Sequence of chain 1.A:
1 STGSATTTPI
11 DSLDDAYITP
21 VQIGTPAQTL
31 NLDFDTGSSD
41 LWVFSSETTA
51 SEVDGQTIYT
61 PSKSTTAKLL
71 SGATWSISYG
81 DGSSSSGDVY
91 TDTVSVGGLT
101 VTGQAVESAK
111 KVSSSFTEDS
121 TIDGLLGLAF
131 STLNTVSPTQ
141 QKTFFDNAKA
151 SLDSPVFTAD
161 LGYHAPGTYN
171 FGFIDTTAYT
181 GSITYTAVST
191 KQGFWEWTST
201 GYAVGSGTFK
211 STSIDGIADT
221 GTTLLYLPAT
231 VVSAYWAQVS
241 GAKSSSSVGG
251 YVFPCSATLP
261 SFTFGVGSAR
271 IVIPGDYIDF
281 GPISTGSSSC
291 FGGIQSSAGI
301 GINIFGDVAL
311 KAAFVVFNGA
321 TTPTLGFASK

Binding-site contacts:
Ligand atom S contacts residue THR223 of chain 1.A at 4.2 Å.
Ligand atom C6 contacts residue PHE291 of chain 1.A at 3.4 Å (hydrophobic).
Ligand atom S contacts residue LEU224 of chain 1.A at 4.1 Å.
Ligand atom C1 contacts residue ILE283 of chain 1.A at 4.5 Å (hydrophobic).
Ligand atom C2 contacts residue PHE291 of chain 1.A at 3.8 Å (hydrophobic).
Ligand atom C contacts residue ILE283 of chain 1.A at 3.9 Å (hydrophobic).
Ligand atom C8 contacts residue THR223 of chain 1.A at 4.4 Å.
Ligand atom S contacts residue ASP15 of chain 1.A at 3.5 Å (salt-bridge).
Ligand atom O1 contacts residue ASP15 of chain 1.A at 3.9 Å.
Ligand atom C contacts residue VAL248 of chain 1.A at 3.5 Å (hydrophobic).
Ligand atom C contacts residue PHE291 of chain 1.A at 3.7 Å (hydrophobic).
Ligand atom C6 contacts residue PRO282 of chain 1.A at 4.2 Å (hydrophobic).
Ligand atom C5 contacts residue LEU13 of chain 1.A at 4.3 Å (hydrophobic).
Ligand atom C3 contacts residue PHE291 of chain 1.A at 4.1 Å (hydrophobic).
Ligand atom C9 contacts residue THR223 of chain 1.A at 3.4 Å.
Ligand atom O contacts residue PHE291 of chain 1.A at 3.4 Å.
Ligand atom C5 contacts residue PHE291 of chain 1.A at 4.2 Å (hydrophobic).
Ligand atom C7 contacts residue ASP15 of chain 1.A at 3.1 Å.
Ligand atom C9 contacts residue ASP15 of chain 1.A at 3.2 Å.
Ligand atom C4 contacts residue PHE291 of chain 1.A at 4.3 Å (hydrophobic).
Ligand atom O contacts residue ILE283 of chain 1.A at 3.4 Å.
Ligand atom O contacts residue PRO282 of chain 1.A at 4.5 Å.
Ligand atom C11 contacts residue ASP15 of chain 1.A at 3.3 Å.
Ligand atom S contacts residue PHE280 of chain 1.A at 4.0 Å.
Ligand atom C8 contacts residue ASP15 of chain 1.A at 3.2 Å.
Ligand atom C10 contacts residue ASP15 of chain 1.A at 4.0 Å.
Ligand atom C6 contacts residue PHE280 of chain 1.A at 3.7 Å (hydrophobic).
Ligand atom C12 contacts residue ASP15 of chain 1.A at 3.4 Å.
Ligand atom C11 contacts residue LEU13 of chain 1.A at 4.2 Å (hydrophobic).
Ligand atom N contacts residue ASP15 of chain 1.A at 3.2 Å (salt-bridge).
Ligand atom O1 contacts residue THR223 of chain 1.A at 4.5 Å.
Ligand atom C7 contacts residue PHE280 of chain 1.A at 4.4 Å (hydrophobic).
Ligand atom C1 contacts residue PHE291 of chain 1.A at 3.5 Å (hydrophobic).
Ligand atom C5 contacts residue PHE280 of chain 1.A at 3.5 Å (hydrophobic).

The small molecule below binds the protein below.
Small molecule (SMILES): COc1ccc([C@H]2SCC(=O)N2C2CC2)cc1